Binding-site contacts:
Ligand atom C4 contacts residue ARG404 of chain 1.B at 3.7 Å.
Ligand atom O5 contacts residue TRP259 of chain 1.B at 3.2 Å (h-bond).
Ligand atom O3 contacts residue GLY333 of chain 1.B at 3.2 Å.
Ligand atom O6 contacts residue ASN134 of chain 1.B at 3.0 Å (h-bond).
Ligand atom O4 contacts residue GLU26 of chain 1.B at 2.7 Å (salt-bridge).
Ligand atom O3 contacts residue ARG404 of chain 1.B at 3.0 Å (salt-bridge).
Ligand atom O4 contacts residue LEU371 of chain 1.B at 3.8 Å.
Ligand atom C6 contacts residue TRP259 of chain 1.B at 3.8 Å (hydrophobic).
Ligand atom O6 contacts residue GLY180 of chain 1.B at 3.7 Å.
Ligand atom C3 contacts residue ASP80 of chain 1.B at 3.2 Å.
Ligand atom C6 contacts residue ASN134 of chain 1.B at 3.6 Å.
Ligand atom C6 contacts residue GLU241 of chain 1.B at 3.5 Å.
Ligand atom O3 contacts residue ASN25 of chain 1.B at 2.8 Å (h-bond).
Ligand atom O2 contacts residue GLN59 of chain 1.B at 3.2 Å (h-bond).
Ligand atom O3 contacts residue GLY334 of chain 1.B at 3.4 Å (h-bond).
Ligand atom C5 contacts residue ASN134 of chain 1.B at 3.7 Å.
Ligand atom O4 contacts residue GLU179 of chain 1.B at 3.5 Å.
Ligand atom O3 contacts residue GLN59 of chain 1.B at 3.8 Å.
Ligand atom O5 contacts residue GLU241 of chain 1.B at 3.1 Å (salt-bridge).
Ligand atom C4 contacts residue GLU26 of chain 1.B at 3.7 Å.
Ligand atom O2 contacts residue ARG54 of chain 1.B at 3.7 Å.
Ligand atom O2 contacts residue GLY334 of chain 1.B at 3.1 Å (h-bond).
Ligand atom C1 contacts residue TRP259 of chain 1.B at 3.5 Å (hydrophobic).
Ligand atom C2 contacts residue ASN25 of chain 1.B at 3.6 Å.
Ligand atom C6 contacts residue TYR261 of chain 1.B at 3.6 Å (hydrophobic).
Ligand atom O6 contacts residue TYR261 of chain 1.B at 3.9 Å.
Ligand atom O3 contacts residue GLU26 of chain 1.B at 3.2 Å (salt-bridge).
Ligand atom O3 contacts residue PRO23 of chain 1.B at 3.2 Å.
Ligand atom O3 contacts residue ASP80 of chain 1.B at 2.5 Å (salt-bridge).
Ligand atom C4 contacts residue ASP80 of chain 1.B at 3.5 Å.
Ligand atom O4 contacts residue ASP80 of chain 1.B at 2.7 Å (salt-bridge).
Ligand atom C6 contacts residue GLY180 of chain 1.B at 3.8 Å.
Ligand atom O6 contacts residue TYR178 of chain 1.B at 3.5 Å.
Ligand atom O2 contacts residue GLY333 of chain 1.B at 3.9 Å.
Ligand atom O6 contacts residue GLU241 of chain 1.B at 2.8 Å (salt-bridge).
Ligand atom O2 contacts residue ASN134 of chain 1.B at 3.1 Å (h-bond).
Ligand atom C2 contacts residue TRP259 of chain 1.B at 3.7 Å (hydrophobic).
Ligand atom C3 contacts residue ASN25 of chain 1.B at 3.7 Å.
Ligand atom O4 contacts residue ARG404 of chain 1.B at 2.9 Å (salt-bridge).
Ligand atom O6 contacts residue LEU371 of chain 1.B at 3.2 Å.

The protein below binds the small molecule below.
Small molecule (SMILES): OC[C@H]1O[C@H](O[C@H]2O[C@H](CO)[C@@H](O)[C@H](O)[C@H]2O)[C@H](O)[C@@H](O)[C@@H]1O

Sequence of chain 1.B:
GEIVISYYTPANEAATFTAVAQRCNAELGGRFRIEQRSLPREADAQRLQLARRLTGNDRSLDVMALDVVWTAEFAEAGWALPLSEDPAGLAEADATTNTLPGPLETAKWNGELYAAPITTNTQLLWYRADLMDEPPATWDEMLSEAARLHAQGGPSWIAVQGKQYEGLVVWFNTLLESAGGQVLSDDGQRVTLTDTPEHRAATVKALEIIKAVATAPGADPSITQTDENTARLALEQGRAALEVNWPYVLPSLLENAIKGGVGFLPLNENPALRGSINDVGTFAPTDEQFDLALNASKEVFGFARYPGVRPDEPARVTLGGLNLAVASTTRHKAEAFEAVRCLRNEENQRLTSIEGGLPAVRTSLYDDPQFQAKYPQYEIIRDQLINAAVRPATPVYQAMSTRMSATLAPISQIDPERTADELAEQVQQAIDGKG